This small molecule binds to this protein.
Small molecule (SMILES): CC(=O)N[C@@H]1[C@@H](O)[C@H](O)[C@@H](CO)O[C@H]1O

Binding-site contacts:
Ligand atom O5 contacts residue ASN75 of chain 3.B at 2.3 Å (h-bond).
Ligand atom O7 contacts residue ASN75 of chain 3.B at 3.5 Å (h-bond).
Ligand atom C7 contacts residue ASN75 of chain 3.B at 3.5 Å.
Ligand atom C4 contacts residue ASN75 of chain 3.B at 4.2 Å.
Ligand atom C8 contacts residue ASN75 of chain 3.B at 3.2 Å.
Ligand atom C2 contacts residue ASN75 of chain 3.B at 2.4 Å.
Ligand atom O5 contacts residue MET107 of chain 3.B at 3.9 Å.
Ligand atom O7 contacts residue HIS74 of chain 3.B at 4.0 Å.
Ligand atom N2 contacts residue ASN75 of chain 3.B at 3.0 Å (h-bond).
Ligand atom C1 contacts residue THR77 of chain 3.B at 4.0 Å.
Ligand atom C1 contacts residue ASN75 of chain 3.B at 1.4 Å.
Ligand atom C3 contacts residue ASN75 of chain 3.B at 3.8 Å.
Ligand atom C5 contacts residue ASN75 of chain 3.B at 3.6 Å.
Ligand atom N2 contacts residue THR77 of chain 3.B at 4.0 Å.

Sequence of chain 3.B:
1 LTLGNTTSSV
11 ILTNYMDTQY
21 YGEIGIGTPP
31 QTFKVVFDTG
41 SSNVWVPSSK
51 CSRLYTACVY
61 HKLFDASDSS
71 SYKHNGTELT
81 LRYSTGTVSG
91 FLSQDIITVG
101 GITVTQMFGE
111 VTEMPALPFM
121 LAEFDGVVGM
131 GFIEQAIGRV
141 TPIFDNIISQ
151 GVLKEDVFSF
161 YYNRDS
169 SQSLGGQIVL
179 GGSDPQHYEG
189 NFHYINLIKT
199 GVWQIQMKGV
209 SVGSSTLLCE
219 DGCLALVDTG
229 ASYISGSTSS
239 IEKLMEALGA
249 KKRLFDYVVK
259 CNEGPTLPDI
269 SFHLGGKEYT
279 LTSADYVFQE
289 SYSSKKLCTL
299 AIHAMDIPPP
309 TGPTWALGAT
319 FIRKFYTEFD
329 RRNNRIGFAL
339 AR